Sequence of chain 1.D:
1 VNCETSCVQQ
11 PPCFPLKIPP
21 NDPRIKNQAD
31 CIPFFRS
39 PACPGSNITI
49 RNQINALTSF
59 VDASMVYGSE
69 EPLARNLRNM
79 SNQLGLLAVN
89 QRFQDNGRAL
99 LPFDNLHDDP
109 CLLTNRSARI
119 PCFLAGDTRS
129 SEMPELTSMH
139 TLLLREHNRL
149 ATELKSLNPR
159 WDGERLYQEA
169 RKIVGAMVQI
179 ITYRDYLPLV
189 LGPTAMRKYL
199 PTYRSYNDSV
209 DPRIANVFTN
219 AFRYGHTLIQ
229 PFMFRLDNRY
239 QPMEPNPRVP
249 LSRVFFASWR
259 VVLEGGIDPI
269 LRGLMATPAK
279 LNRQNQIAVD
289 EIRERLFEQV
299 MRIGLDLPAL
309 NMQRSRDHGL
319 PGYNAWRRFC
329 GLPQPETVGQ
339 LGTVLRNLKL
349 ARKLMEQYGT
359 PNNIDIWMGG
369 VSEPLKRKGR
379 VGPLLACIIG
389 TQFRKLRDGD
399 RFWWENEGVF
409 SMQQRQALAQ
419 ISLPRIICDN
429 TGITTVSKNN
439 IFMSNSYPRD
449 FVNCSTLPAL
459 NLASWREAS

Binding-site contacts:
Ligand atom O6 contacts residue LEU84 of chain 1.D at 4.0 Å.
Ligand atom C1 contacts residue ASN80 of chain 1.D at 3.9 Å.
Ligand atom N2 contacts residue ASN77 of chain 1.D at 2.9 Å (h-bond).
Ligand atom C2 contacts residue VAL87 of chain 1.D at 4.4 Å (hydrophobic).
Ligand atom C7 contacts residue ASN77 of chain 1.D at 3.3 Å.
Ligand atom C7 contacts residue VAL87 of chain 1.D at 4.0 Å (hydrophobic).
Ligand atom C3 contacts residue GLN89 of chain 1.D at 3.9 Å.
Ligand atom O7 contacts residue GLN89 of chain 1.D at 3.0 Å (h-bond).
Ligand atom C5 contacts residue ASN77 of chain 1.D at 3.6 Å.
Ligand atom O5 contacts residue ASN77 of chain 1.D at 2.4 Å (h-bond).
Ligand atom O6 contacts residue LEU82 of chain 1.D at 4.5 Å.
Ligand atom C6 contacts residue ASN80 of chain 1.D at 3.6 Å.
Ligand atom C8 contacts residue ASN77 of chain 1.D at 3.5 Å.
Ligand atom C8 contacts residue GLN89 of chain 1.D at 4.3 Å.
Ligand atom C2 contacts residue GLN89 of chain 1.D at 4.1 Å.
Ligand atom C2 contacts residue ASN77 of chain 1.D at 2.3 Å.
Ligand atom C1 contacts residue ASN77 of chain 1.D at 1.4 Å.
Ligand atom C4 contacts residue ASN77 of chain 1.D at 4.2 Å.
Ligand atom C7 contacts residue ALA86 of chain 1.D at 4.2 Å (hydrophobic).
Ligand atom O7 contacts residue ALA86 of chain 1.D at 3.6 Å.
Ligand atom O3 contacts residue GLN89 of chain 1.D at 2.9 Å (h-bond).
Ligand atom C8 contacts residue ALA86 of chain 1.D at 3.8 Å (hydrophobic).
Ligand atom C7 contacts residue GLN89 of chain 1.D at 3.3 Å.
Ligand atom N2 contacts residue GLN89 of chain 1.D at 3.5 Å (h-bond).
Ligand atom O7 contacts residue ASN77 of chain 1.D at 3.8 Å.
Ligand atom C5 contacts residue ASN80 of chain 1.D at 3.6 Å.
Ligand atom O5 contacts residue ASN80 of chain 1.D at 3.3 Å (h-bond).
Ligand atom O6 contacts residue ASN80 of chain 1.D at 4.5 Å.
Ligand atom C3 contacts residue ASN77 of chain 1.D at 3.7 Å.
Ligand atom O5 contacts residue LEU84 of chain 1.D at 4.1 Å.
Ligand atom O7 contacts residue VAL87 of chain 1.D at 2.9 Å (h-bond).
Ligand atom O3 contacts residue VAL87 of chain 1.D at 4.0 Å.

A small-molecule ligand and the protein it binds are described below.
Small molecule (SMILES): CC(=O)N[C@@H]1[C@@H](O)[C@H](O)[C@@H](CO)O[C@H]1O